The protein below binds the small molecule below.
Small molecule (SMILES): C12C3C4C5C1[Ru]23451678C2C1C6C7C28

Binding-site contacts:
Ligand atom C11 contacts residue PHE126 of chain 1.A at 3.6 Å (hydrophobic).
Ligand atom C15 contacts residue ALA54 of chain 1.A at 3.8 Å (hydrophobic).
Ligand atom C14 contacts residue ALA54 of chain 1.A at 3.8 Å (hydrophobic).
Ligand atom C14 contacts residue GLN58 of chain 1.A at 3.9 Å.
Ligand atom C13 contacts residue LYS57 of chain 1.A at 4.0 Å.
Ligand atom C20 contacts residue GLN58 of chain 1.A at 3.7 Å.
Ligand atom C13 contacts residue PHE126 of chain 1.A at 4.0 Å (hydrophobic).
Ligand atom C15 contacts residue LEU117 of chain 1.A at 4.0 Å (hydrophobic).
Ligand atom C12 contacts residue PHE126 of chain 1.A at 3.9 Å (hydrophobic).
Ligand atom C11 contacts residue GLY122 of chain 1.A at 4.0 Å.
Ligand atom C14 contacts residue LYS57 of chain 1.A at 3.9 Å.
Ligand atom C14 contacts residue PHE126 of chain 1.A at 4.2 Å (hydrophobic).
Ligand atom RU contacts residue GLN58 of chain 1.A at 4.5 Å.
Ligand atom C15 contacts residue PHE126 of chain 1.A at 4.3 Å (hydrophobic).
Ligand atom C15 contacts residue GLN58 of chain 1.A at 4.0 Å.
Ligand atom C16 contacts residue GLN58 of chain 1.A at 3.9 Å.

Sequence of chain 1.A:
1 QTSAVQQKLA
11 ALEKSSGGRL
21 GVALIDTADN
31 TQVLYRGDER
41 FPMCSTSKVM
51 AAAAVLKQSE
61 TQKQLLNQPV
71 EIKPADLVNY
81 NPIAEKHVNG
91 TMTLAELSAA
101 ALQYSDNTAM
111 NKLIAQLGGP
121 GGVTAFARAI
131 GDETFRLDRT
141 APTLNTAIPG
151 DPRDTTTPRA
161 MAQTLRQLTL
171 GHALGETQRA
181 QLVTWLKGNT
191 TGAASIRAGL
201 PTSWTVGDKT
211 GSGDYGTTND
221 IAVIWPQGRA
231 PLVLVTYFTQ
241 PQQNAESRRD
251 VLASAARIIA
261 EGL